The small molecule below binds the protein below.
Small molecule (SMILES): O=P(O)(O)OC[C@H]1O[C@@](CO)(OP(=O)(O)O)[C@@H](O)[C@@H]1O

Binding-site contacts:
Ligand atom O6P contacts residue THR403 of chain 2.B at 2.9 Å (h-bond).
Ligand atom P2 contacts residue SER406 of chain 2.B at 3.7 Å.
Ligand atom P2 contacts residue THR403 of chain 2.B at 3.5 Å.
Ligand atom C1 contacts residue GLY488 of chain 2.B at 3.8 Å.
Ligand atom O2 contacts residue ASN402 of chain 2.B at 3.7 Å.
Ligand atom C5 contacts residue PRO490 of chain 2.B at 3.9 Å (hydrophobic).
Ligand atom O5 contacts residue GLY488 of chain 2.B at 3.9 Å.
Ligand atom O5P contacts residue THR403 of chain 2.B at 2.8 Å (h-bond).
Ligand atom O4P contacts residue ARG405 of chain 2.B at 3.8 Å.
Ligand atom O1 contacts residue GLY488 of chain 2.B at 2.8 Å (h-bond).
Ligand atom O6 contacts residue SER406 of chain 2.B at 3.7 Å.
Ligand atom O3 contacts residue ALA482 of chain 2.B at 2.9 Å (h-bond).
Ligand atom O2P contacts residue ASN402 of chain 2.B at 3.0 Å (h-bond).
Ligand atom O5P contacts residue ASN402 of chain 2.B at 2.7 Å (h-bond).
Ligand atom O1 contacts residue LYS487 of chain 2.B at 3.2 Å.
Ligand atom P1 contacts residue LYS454 of chain 2.B at 3.8 Å.
Ligand atom P1 contacts residue ARG457 of chain 2.B at 3.8 Å.
Ligand atom O4 contacts residue HIS481 of chain 2.B at 3.3 Å.
Ligand atom O4P contacts residue SER401 of chain 2.B at 2.6 Å (h-bond).
Ligand atom O2P contacts residue ARG457 of chain 2.B at 3.0 Å (salt-bridge).
Ligand atom C1 contacts residue VAL486 of chain 2.B at 3.6 Å (hydrophobic).
Ligand atom O5 contacts residue TYR489 of chain 2.B at 3.4 Å (h-bond).
Ligand atom O1P contacts residue LYS454 of chain 2.B at 2.7 Å (salt-bridge).
Ligand atom O3 contacts residue HIS481 of chain 2.B at 3.5 Å.
Ligand atom C3 contacts residue ALA482 of chain 2.B at 3.3 Å (hydrophobic).
Ligand atom C5 contacts residue TYR489 of chain 2.B at 3.8 Å (hydrophobic).
Ligand atom O5P contacts residue SER401 of chain 2.B at 3.7 Å.
Ligand atom O4 contacts residue PRO490 of chain 2.B at 3.4 Å.
Ligand atom O6P contacts residue ARG405 of chain 2.B at 3.5 Å.
Ligand atom O4 contacts residue LEU400 of chain 2.B at 2.7 Å (h-bond).
Ligand atom O3 contacts residue LYS454 of chain 2.B at 3.8 Å.
Ligand atom O4P contacts residue THR403 of chain 2.B at 3.8 Å.
Ligand atom C1 contacts residue ALA482 of chain 2.B at 3.4 Å (hydrophobic).
Ligand atom O1P contacts residue ARG457 of chain 2.B at 3.0 Å (salt-bridge).
Ligand atom O4 contacts residue ALA482 of chain 2.B at 3.9 Å.
Ligand atom C4 contacts residue LEU400 of chain 2.B at 3.2 Å (hydrophobic).
Ligand atom C6 contacts residue LEU400 of chain 2.B at 3.5 Å (hydrophobic).
Ligand atom P2 contacts residue SER401 of chain 2.B at 3.7 Å.
Ligand atom C5 contacts residue LEU400 of chain 2.B at 3.8 Å (hydrophobic).
Ligand atom O4P contacts residue SER406 of chain 2.B at 2.7 Å (h-bond).

Sequence of chain 2.B:
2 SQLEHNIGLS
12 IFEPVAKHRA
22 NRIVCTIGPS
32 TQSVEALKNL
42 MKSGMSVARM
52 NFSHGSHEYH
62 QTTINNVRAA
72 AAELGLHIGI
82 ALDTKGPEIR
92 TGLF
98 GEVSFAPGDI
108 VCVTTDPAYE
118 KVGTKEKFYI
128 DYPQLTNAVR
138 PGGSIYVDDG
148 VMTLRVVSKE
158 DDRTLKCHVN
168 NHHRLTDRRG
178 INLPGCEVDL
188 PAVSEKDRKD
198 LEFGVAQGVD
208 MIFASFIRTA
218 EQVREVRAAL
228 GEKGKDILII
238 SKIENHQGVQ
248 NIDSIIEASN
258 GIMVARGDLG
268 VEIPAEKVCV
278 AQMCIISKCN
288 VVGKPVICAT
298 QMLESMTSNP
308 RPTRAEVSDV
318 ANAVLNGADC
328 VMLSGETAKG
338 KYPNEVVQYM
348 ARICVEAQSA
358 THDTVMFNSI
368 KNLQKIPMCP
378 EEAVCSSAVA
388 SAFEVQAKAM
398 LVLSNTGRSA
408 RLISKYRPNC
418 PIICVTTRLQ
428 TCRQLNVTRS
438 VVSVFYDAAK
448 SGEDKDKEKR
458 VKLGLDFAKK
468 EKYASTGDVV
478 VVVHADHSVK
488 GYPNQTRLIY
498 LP